Sequence of chain 2.B:
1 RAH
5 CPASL

Sequence of chain 2.A:
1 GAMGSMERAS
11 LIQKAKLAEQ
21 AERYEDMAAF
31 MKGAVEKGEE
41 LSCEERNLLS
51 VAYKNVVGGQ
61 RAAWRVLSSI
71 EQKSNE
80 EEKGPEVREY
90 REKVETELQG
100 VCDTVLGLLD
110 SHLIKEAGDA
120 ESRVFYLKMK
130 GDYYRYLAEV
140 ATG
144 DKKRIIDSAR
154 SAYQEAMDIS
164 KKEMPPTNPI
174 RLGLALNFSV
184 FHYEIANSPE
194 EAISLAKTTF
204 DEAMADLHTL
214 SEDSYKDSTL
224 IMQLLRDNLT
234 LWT

Binding-site contacts:
Ligand atom C3 contacts residue LEU9 of chain 2.B at 4.1 Å (hydrophobic).
Ligand atom O2 contacts residue CYS5 of chain 2.B at 4.0 Å.
Ligand atom O2 contacts residue PRO172 of chain 2.A at 3.4 Å (h-bond).
Ligand atom C5 contacts residue LYS127 of chain 2.A at 1.5 Å.
Ligand atom O2 contacts residue ILE173 of chain 2.A at 3.4 Å.
Ligand atom C3 contacts residue GLY176 of chain 2.A at 4.1 Å.
Ligand atom C3 contacts residue LYS127 of chain 2.A at 2.8 Å.
Ligand atom C6 contacts residue CYS5 of chain 2.B at 1.8 Å (hydrophobic).
Ligand atom O2 contacts residue GLY176 of chain 2.A at 3.5 Å.
Ligand atom O1 contacts residue LEU9 of chain 2.B at 3.2 Å.
Ligand atom C4 contacts residue LYS127 of chain 2.A at 2.4 Å.
Ligand atom C1 contacts residue SER8 of chain 2.B at 4.2 Å.
Ligand atom O2 contacts residue LYS127 of chain 2.A at 2.6 Å (salt-bridge).
Ligand atom C3 contacts residue PRO172 of chain 2.A at 4.2 Å (hydrophobic).
Ligand atom O1 contacts residue CYS5 of chain 2.B at 3.5 Å (h-bond).
Ligand atom O1 contacts residue LYS127 of chain 2.A at 4.0 Å.
Ligand atom C1 contacts residue LEU9 of chain 2.B at 3.7 Å (hydrophobic).
Ligand atom C6 contacts residue LEU9 of chain 2.B at 4.3 Å (hydrophobic).
Ligand atom O2 contacts residue LEU177 of chain 2.A at 4.4 Å.
Ligand atom C2 contacts residue ILE173 of chain 2.A at 4.3 Å (hydrophobic).
Ligand atom C6 contacts residue LYS127 of chain 2.A at 3.8 Å.
Ligand atom C4 contacts residue CYS5 of chain 2.B at 2.4 Å (hydrophobic).
Ligand atom C1 contacts residue PRO172 of chain 2.A at 3.9 Å (hydrophobic).
Ligand atom C5 contacts residue ASN180 of chain 2.A at 4.5 Å.
Ligand atom C3 contacts residue CYS5 of chain 2.B at 3.2 Å (hydrophobic).
Ligand atom C4 contacts residue GLY176 of chain 2.A at 4.2 Å.
Ligand atom C2 contacts residue PRO172 of chain 2.A at 3.9 Å (hydrophobic).
Ligand atom C6 contacts residue PRO6 of chain 2.B at 3.3 Å (hydrophobic).
Ligand atom C5 contacts residue CYS5 of chain 2.B at 3.7 Å (hydrophobic).
Ligand atom C5 contacts residue LEU9 of chain 2.B at 4.3 Å (hydrophobic).
Ligand atom C2 contacts residue LEU9 of chain 2.B at 3.4 Å (hydrophobic).

The protein below binds the small molecule below.
Small molecule (SMILES): CCOC(=O)C(C)CBr